A small-molecule ligand and the protein it binds are described below.
Small molecule (SMILES): Nc1nc2c(ncn2[C@@H]2O[C@H](CO[P](=O)(O)O[P](=O)(O)OP(O)(O)=S)[C@@H](O)[C@H]2O)c(=O)[nH]1

Binding-site contacts:
Ligand atom O2A contacts residue GLY17 of chain 1.G at 3.4 Å (h-bond).
Ligand atom O3G contacts residue GLN63 of chain 1.G at 3.9 Å.
Ligand atom N1 contacts residue LYS162 of chain 1.G at 3.0 Å.
Ligand atom O2G contacts residue GLY14 of chain 1.G at 3.1 Å.
Ligand atom PB contacts residue GLY14 of chain 1.G at 3.8 Å.
Ligand atom O6 contacts residue LYS162 of chain 1.G at 3.0 Å (salt-bridge).
Ligand atom PB contacts residue ALA15 of chain 1.G at 2.6 Å.
Ligand atom C5' contacts residue GLY17 of chain 1.G at 3.3 Å.
Ligand atom O6 contacts residue ALA161 of chain 1.G at 3.6 Å.
Ligand atom O1A contacts residue THR19 of chain 1.G at 3.0 Å (h-bond).
Ligand atom O2A contacts residue LYS18 of chain 1.G at 3.9 Å.
Ligand atom O2B contacts residue CYS16 of chain 1.G at 3.6 Å (h-bond).
Ligand atom O2B contacts residue ALA15 of chain 1.G at 1.2 Å (h-bond).
Ligand atom C4 contacts residue LYS118 of chain 1.G at 3.9 Å.
Ligand atom O5' contacts residue THR19 of chain 1.G at 3.5 Å (h-bond).
Ligand atom C1' contacts residue LYS118 of chain 1.G at 3.8 Å.
Ligand atom O2B contacts residue GLY14 of chain 1.G at 2.3 Å.
Ligand atom C5' contacts residue CYS20 of chain 1.G at 3.4 Å (hydrophobic).
Ligand atom O2A contacts residue CYS16 of chain 1.G at 4.0 Å.
Ligand atom C3' contacts residue CYS20 of chain 1.G at 3.2 Å (hydrophobic).
Ligand atom O3B contacts residue ALA15 of chain 1.G at 3.7 Å.
Ligand atom N7 contacts residue PHE30 of chain 1.G at 3.9 Å.
Ligand atom C6 contacts residue LYS162 of chain 1.G at 3.4 Å.
Ligand atom N9 contacts residue LYS118 of chain 1.G at 3.6 Å.
Ligand atom O3A contacts residue ALA15 of chain 1.G at 3.1 Å.
Ligand atom S1G contacts residue GLN63 of chain 1.G at 3.7 Å.
Ligand atom O2G contacts residue ALA15 of chain 1.G at 3.8 Å.
Ligand atom O3G contacts residue GLY14 of chain 1.G at 3.5 Å.
Ligand atom O5' contacts residue CYS20 of chain 1.G at 3.7 Å.
Ligand atom O4' contacts residue LYS118 of chain 1.G at 3.3 Å (salt-bridge).
Ligand atom C8 contacts residue CYS20 of chain 1.G at 3.8 Å (hydrophobic).
Ligand atom O1B contacts residue ALA15 of chain 1.G at 3.5 Å (h-bond).
Ligand atom O2G contacts residue LYS18 of chain 1.G at 3.2 Å (salt-bridge).
Ligand atom N2 contacts residue LEU121 of chain 1.G at 4.0 Å.
Ligand atom O2A contacts residue THR19 of chain 1.G at 3.3 Å (h-bond).
Ligand atom C4' contacts residue CYS20 of chain 1.G at 3.8 Å (hydrophobic).
Ligand atom S1G contacts residue THR37 of chain 1.G at 3.3 Å (h-bond).
Ligand atom PG contacts residue GLY14 of chain 1.G at 3.9 Å.
Ligand atom PA contacts residue THR19 of chain 1.G at 3.4 Å.
Ligand atom S1G contacts residue ALA61 of chain 1.G at 3.4 Å.

Sequence of chain 1.G:
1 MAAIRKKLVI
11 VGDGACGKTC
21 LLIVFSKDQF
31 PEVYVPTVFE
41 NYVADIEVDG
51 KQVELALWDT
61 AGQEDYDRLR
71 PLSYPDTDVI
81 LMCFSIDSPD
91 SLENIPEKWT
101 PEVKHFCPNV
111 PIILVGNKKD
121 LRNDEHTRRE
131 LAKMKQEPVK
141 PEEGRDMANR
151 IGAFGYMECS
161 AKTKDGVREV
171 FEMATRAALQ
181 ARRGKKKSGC